The small molecule below binds the protein below.
Small molecule (SMILES): CC(=O)N[C@@H]1[C@@H](O)[C@H](O)[C@@H](CO)O[C@H]1O

Sequence of chain 4.A:
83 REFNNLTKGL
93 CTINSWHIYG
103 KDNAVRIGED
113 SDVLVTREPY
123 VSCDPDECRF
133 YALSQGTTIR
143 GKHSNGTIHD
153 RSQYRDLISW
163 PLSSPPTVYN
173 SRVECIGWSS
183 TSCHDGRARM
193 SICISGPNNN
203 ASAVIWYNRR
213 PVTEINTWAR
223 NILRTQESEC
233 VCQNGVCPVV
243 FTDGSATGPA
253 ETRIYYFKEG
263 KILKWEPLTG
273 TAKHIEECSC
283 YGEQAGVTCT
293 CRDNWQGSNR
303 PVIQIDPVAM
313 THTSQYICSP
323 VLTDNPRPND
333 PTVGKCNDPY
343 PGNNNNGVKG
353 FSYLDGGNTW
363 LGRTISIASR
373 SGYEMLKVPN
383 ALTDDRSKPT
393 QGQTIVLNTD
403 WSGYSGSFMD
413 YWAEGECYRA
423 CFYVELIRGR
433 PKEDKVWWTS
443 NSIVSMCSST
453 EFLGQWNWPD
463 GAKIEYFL

Binding-site contacts:
Ligand atom C7 contacts residue ASN236 of chain 4.A at 4.0 Å.
Ligand atom C8 contacts residue ASN87 of chain 4.A at 4.4 Å.
Ligand atom C7 contacts residue GLU84 of chain 4.A at 4.0 Å.
Ligand atom C4 contacts residue ASN87 of chain 4.A at 4.1 Å.
Ligand atom O7 contacts residue GLU84 of chain 4.A at 3.9 Å.
Ligand atom C8 contacts residue GLU84 of chain 4.A at 3.4 Å.
Ligand atom N2 contacts residue ASN87 of chain 4.A at 2.9 Å (h-bond).
Ligand atom C8 contacts residue PHE85 of chain 4.A at 3.6 Å (hydrophobic).
Ligand atom O5 contacts residue ASN236 of chain 4.A at 3.5 Å.
Ligand atom C5 contacts residue ASN236 of chain 4.A at 3.5 Å.
Ligand atom C7 contacts residue ASN87 of chain 4.A at 3.3 Å.
Ligand atom O7 contacts residue PHE85 of chain 4.A at 4.2 Å.
Ligand atom C3 contacts residue ASN87 of chain 4.A at 3.8 Å.
Ligand atom C5 contacts residue GLN235 of chain 4.A at 3.9 Å.
Ligand atom C1 contacts residue GLN235 of chain 4.A at 4.5 Å.
Ligand atom C2 contacts residue ASN236 of chain 4.A at 3.7 Å.
Ligand atom C1 contacts residue ASN87 of chain 4.A at 1.4 Å.
Ligand atom N2 contacts residue ASN236 of chain 4.A at 3.1 Å (h-bond).
Ligand atom O5 contacts residue ASN87 of chain 4.A at 2.4 Å (h-bond).
Ligand atom C5 contacts residue ASN87 of chain 4.A at 3.7 Å.
Ligand atom C3 contacts residue ASN236 of chain 4.A at 3.8 Å.
Ligand atom C6 contacts residue GLN235 of chain 4.A at 3.5 Å.
Ligand atom O4 contacts residue ASN236 of chain 4.A at 3.9 Å.
Ligand atom O6 contacts residue VAL310 of chain 4.A at 4.4 Å.
Ligand atom C2 contacts residue ASN87 of chain 4.A at 2.5 Å.
Ligand atom O7 contacts residue ASN87 of chain 4.A at 3.2 Å (h-bond).
Ligand atom C1 contacts residue ASN236 of chain 4.A at 3.3 Å.
Ligand atom C8 contacts residue ASN236 of chain 4.A at 3.9 Å.
Ligand atom O5 contacts residue GLN235 of chain 4.A at 3.4 Å (h-bond).
Ligand atom C4 contacts residue ASN236 of chain 4.A at 4.0 Å.
Ligand atom C7 contacts residue PHE85 of chain 4.A at 4.0 Å (hydrophobic).